A protein and the small-molecule ligand that binds it are described below.
Small molecule (SMILES): N[C@@H](Cc1ccccc1)C(=O)NCC=O

Binding-site contacts:
Ligand atom CG contacts residue GLY495 of chain 1.NA at 4.4 Å.
Ligand atom CE2 contacts residue PRO438 of chain 1.NA at 3.7 Å (hydrophobic).
Ligand atom CZ contacts residue PHE496 of chain 1.NA at 3.9 Å (hydrophobic).
Ligand atom C contacts residue ARG442 of chain 1.NA at 4.4 Å.
Ligand atom CD2 contacts residue PRO438 of chain 1.NA at 4.4 Å (hydrophobic).
Ligand atom CB contacts residue PHE496 of chain 1.NA at 3.9 Å (hydrophobic).
Ligand atom CZ contacts residue PRO438 of chain 1.NA at 3.4 Å (hydrophobic).
Ligand atom O contacts residue ASN492 of chain 1.NA at 4.2 Å.
Ligand atom N contacts residue ARG442 of chain 1.NA at 4.2 Å.
Ligand atom N contacts residue ASN492 of chain 1.NA at 3.3 Å (h-bond).
Ligand atom CE1 contacts residue PRO438 of chain 1.NA at 3.8 Å (hydrophobic).
Ligand atom CA contacts residue ASN492 of chain 1.NA at 3.3 Å.
Ligand atom CA contacts residue ARG442 of chain 1.NA at 3.6 Å.
Ligand atom CB contacts residue ASN492 of chain 1.NA at 3.8 Å.
Ligand atom CE1 contacts residue ILE434 of chain 1.NA at 3.9 Å (hydrophobic).
Ligand atom CD1 contacts residue ASN492 of chain 1.NA at 3.9 Å.
Ligand atom CD1 contacts residue PRO438 of chain 1.NA at 4.4 Å (hydrophobic).
Ligand atom CD2 contacts residue ARG442 of chain 1.NA at 3.5 Å.
Ligand atom O contacts residue PRO438 of chain 1.NA at 4.0 Å.
Ligand atom C contacts residue ASN492 of chain 1.NA at 4.0 Å.
Ligand atom CD1 contacts residue ILE434 of chain 1.NA at 4.1 Å (hydrophobic).
Ligand atom O contacts residue ARG442 of chain 1.NA at 4.3 Å.
Ligand atom CD1 contacts residue PHE496 of chain 1.NA at 3.7 Å (hydrophobic).
Ligand atom CE2 contacts residue ARG442 of chain 1.NA at 3.6 Å.
Ligand atom N contacts residue SER491 of chain 1.NA at 4.1 Å.
Ligand atom CB contacts residue GLY495 of chain 1.NA at 3.9 Å.
Ligand atom CE1 contacts residue PHE496 of chain 1.NA at 3.6 Å (hydrophobic).
Ligand atom CG contacts residue ASN492 of chain 1.NA at 4.3 Å.
Ligand atom CG contacts residue PHE496 of chain 1.NA at 4.0 Å (hydrophobic).

Sequence of chain 1.NA:
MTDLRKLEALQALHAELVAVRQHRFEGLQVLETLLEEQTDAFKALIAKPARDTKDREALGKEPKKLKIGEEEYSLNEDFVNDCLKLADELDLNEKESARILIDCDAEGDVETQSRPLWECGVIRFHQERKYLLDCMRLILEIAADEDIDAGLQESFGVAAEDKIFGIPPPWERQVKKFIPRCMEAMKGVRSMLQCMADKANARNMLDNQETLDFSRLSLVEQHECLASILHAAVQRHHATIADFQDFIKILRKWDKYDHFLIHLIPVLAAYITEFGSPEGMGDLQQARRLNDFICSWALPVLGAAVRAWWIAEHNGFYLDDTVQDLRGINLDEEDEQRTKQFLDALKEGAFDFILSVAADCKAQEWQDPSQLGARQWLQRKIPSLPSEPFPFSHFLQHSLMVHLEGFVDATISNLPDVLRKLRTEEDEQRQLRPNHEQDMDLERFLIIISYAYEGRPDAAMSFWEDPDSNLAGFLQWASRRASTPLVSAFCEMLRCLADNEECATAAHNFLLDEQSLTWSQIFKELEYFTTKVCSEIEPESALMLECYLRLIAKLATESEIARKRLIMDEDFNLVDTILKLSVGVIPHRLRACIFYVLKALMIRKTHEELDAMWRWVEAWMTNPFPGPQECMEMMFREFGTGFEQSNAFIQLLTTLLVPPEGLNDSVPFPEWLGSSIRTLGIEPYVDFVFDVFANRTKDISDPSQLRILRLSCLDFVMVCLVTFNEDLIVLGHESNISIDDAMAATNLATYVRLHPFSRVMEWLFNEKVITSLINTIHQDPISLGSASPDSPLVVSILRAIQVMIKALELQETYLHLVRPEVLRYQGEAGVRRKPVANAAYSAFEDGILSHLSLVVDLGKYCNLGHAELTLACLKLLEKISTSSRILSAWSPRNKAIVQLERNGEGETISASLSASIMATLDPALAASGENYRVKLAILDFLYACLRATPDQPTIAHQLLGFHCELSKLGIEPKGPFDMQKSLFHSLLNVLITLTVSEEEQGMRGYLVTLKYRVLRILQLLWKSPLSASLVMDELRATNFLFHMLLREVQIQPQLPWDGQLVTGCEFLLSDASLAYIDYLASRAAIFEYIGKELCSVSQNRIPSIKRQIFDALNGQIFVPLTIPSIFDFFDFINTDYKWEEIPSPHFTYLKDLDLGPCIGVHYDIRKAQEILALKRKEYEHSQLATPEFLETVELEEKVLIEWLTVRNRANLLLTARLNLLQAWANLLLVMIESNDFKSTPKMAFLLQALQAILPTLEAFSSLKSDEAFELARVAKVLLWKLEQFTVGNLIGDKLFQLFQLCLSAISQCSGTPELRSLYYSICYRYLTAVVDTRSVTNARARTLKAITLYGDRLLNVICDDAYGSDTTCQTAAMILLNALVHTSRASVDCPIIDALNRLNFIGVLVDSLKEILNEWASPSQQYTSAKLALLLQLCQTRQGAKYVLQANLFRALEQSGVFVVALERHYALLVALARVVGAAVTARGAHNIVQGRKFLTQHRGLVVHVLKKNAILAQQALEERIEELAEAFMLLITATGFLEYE